The protein below binds the small molecule below.
Small molecule (SMILES): CN(CCOc1ccc(C[C@@H]2SC(=O)NC2=O)cc1)c1ccccn1

Sequence of chain 1.A:
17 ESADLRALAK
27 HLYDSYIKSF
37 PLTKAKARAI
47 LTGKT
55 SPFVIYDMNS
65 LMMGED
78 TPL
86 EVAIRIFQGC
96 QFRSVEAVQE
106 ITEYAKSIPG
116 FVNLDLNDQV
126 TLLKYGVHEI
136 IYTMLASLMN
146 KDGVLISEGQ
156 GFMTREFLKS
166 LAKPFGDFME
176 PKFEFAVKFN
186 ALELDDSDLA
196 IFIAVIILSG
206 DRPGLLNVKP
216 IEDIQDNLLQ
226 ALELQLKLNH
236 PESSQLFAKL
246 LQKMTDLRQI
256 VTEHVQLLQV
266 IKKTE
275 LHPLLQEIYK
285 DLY

Binding-site contacts:
Ligand atom O2 contacts residue LEU263 of chain 1.A at 3.8 Å.
Ligand atom O4 contacts residue SER99 of chain 1.A at 2.7 Å (h-bond).
Ligand atom C7 contacts residue SER99 of chain 1.A at 3.6 Å.
Ligand atom N3 contacts residue HIS259 of chain 1.A at 3.8 Å.
Ligand atom O2 contacts residue PHE92 of chain 1.A at 3.3 Å.
Ligand atom C14 contacts residue MET174 of chain 1.A at 3.8 Å (hydrophobic).
Ligand atom C20 contacts residue GLY94 of chain 1.A at 3.8 Å.
Ligand atom C4 contacts residue TYR283 of chain 1.A at 3.5 Å (hydrophobic).
Ligand atom C11 contacts residue CYS95 of chain 1.A at 3.4 Å (hydrophobic).
Ligand atom C14 contacts residue CYS95 of chain 1.A at 3.6 Å (hydrophobic).
Ligand atom O4 contacts residue HIS133 of chain 1.A at 3.0 Å (h-bond).
Ligand atom O2 contacts residue HIS259 of chain 1.A at 2.9 Å (h-bond).
Ligand atom N3 contacts residue LEU279 of chain 1.A at 3.8 Å.
Ligand atom C16 contacts residue LEU163 of chain 1.A at 3.6 Å (hydrophobic).
Ligand atom O4 contacts residue TYR283 of chain 1.A at 3.5 Å (h-bond).
Ligand atom C4 contacts residue SER99 of chain 1.A at 3.0 Å.
Ligand atom C8 contacts residue SER99 of chain 1.A at 3.2 Å.
Ligand atom C16 contacts residue VAL149 of chain 1.A at 3.5 Å (hydrophobic).
Ligand atom O4 contacts residue LEU279 of chain 1.A at 3.8 Å.
Ligand atom C15 contacts residue VAL149 of chain 1.A at 3.7 Å (hydrophobic).
Ligand atom C9 contacts residue CYS95 of chain 1.A at 3.6 Å (hydrophobic).
Ligand atom C8 contacts residue CYS95 of chain 1.A at 3.3 Å (hydrophobic).
Ligand atom S1 contacts residue CYS95 of chain 1.A at 3.8 Å.
Ligand atom N16 contacts residue ILE151 of chain 1.A at 3.5 Å.
Ligand atom C16 contacts residue MET158 of chain 1.A at 3.8 Å (hydrophobic).
Ligand atom N3 contacts residue TYR283 of chain 1.A at 2.9 Å (h-bond).
Ligand atom C2 contacts residue HIS259 of chain 1.A at 3.2 Å.
Ligand atom C6 contacts residue TYR137 of chain 1.A at 3.8 Å (hydrophobic).
Ligand atom C5 contacts residue CYS95 of chain 1.A at 3.6 Å (hydrophobic).
Ligand atom C17 contacts residue ILE151 of chain 1.A at 3.4 Å (hydrophobic).
Ligand atom N18 contacts residue ARG98 of chain 1.A at 3.1 Å (salt-bridge).
Ligand atom C12 contacts residue CYS95 of chain 1.A at 3.7 Å (hydrophobic).
Ligand atom C2 contacts residue TYR283 of chain 1.A at 3.7 Å (hydrophobic).
Ligand atom C10 contacts residue CYS95 of chain 1.A at 3.7 Å (hydrophobic).
Ligand atom C17 contacts residue CYS95 of chain 1.A at 3.8 Å (hydrophobic).
Ligand atom C19 contacts residue CYS95 of chain 1.A at 3.8 Å (hydrophobic).
Ligand atom C5 contacts residue SER99 of chain 1.A at 2.6 Å.
Ligand atom C19 contacts residue ARG98 of chain 1.A at 2.9 Å.
Ligand atom C6 contacts residue SER99 of chain 1.A at 3.0 Å.
Ligand atom N18 contacts residue ILE151 of chain 1.A at 3.7 Å.